Sequence of chain 1.A:
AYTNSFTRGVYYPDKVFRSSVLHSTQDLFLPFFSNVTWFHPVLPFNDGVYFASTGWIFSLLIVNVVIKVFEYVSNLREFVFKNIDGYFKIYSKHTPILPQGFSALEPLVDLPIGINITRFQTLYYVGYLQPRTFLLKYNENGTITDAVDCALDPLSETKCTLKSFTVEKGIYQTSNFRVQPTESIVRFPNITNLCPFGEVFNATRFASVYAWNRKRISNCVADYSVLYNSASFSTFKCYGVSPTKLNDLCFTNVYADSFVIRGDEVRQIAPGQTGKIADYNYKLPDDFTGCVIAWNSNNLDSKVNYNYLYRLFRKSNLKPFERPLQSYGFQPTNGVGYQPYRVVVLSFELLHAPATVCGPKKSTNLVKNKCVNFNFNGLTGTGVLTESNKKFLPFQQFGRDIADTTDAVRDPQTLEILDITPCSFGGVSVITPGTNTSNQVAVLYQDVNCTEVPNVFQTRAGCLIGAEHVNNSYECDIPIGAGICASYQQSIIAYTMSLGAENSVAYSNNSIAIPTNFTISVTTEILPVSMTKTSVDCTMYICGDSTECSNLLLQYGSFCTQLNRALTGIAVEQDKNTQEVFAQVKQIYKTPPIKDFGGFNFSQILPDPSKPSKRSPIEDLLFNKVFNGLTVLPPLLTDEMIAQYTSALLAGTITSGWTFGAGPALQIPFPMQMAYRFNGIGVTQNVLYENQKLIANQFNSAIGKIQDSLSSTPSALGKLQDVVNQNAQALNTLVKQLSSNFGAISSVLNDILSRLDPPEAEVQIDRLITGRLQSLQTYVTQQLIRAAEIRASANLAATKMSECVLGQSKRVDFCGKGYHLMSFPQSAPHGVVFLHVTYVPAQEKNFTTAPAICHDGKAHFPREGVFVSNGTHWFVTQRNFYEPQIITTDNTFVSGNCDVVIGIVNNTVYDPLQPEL

Binding-site contacts:
Ligand atom C2 contacts residue ASN1134 of chain 1.A at 2.5 Å.
Ligand atom N2 contacts residue ASN1134 of chain 1.A at 3.0 Å (h-bond).
Ligand atom C7 contacts residue ASN1134 of chain 1.A at 3.4 Å.
Ligand atom O5 contacts residue ASN1134 of chain 1.A at 2.4 Å (h-bond).
Ligand atom C4 contacts residue ASN1134 of chain 1.A at 4.3 Å.
Ligand atom C3 contacts residue ASN1134 of chain 1.A at 3.9 Å.
Ligand atom C1 contacts residue ASN1134 of chain 1.A at 1.5 Å.
Ligand atom C5 contacts residue ASN1134 of chain 1.A at 3.8 Å.
Ligand atom C8 contacts residue ASN1134 of chain 1.A at 3.8 Å.
Ligand atom O7 contacts residue ASN1134 of chain 1.A at 3.4 Å (h-bond).

A protein and the small-molecule ligand that binds it are described below.
Small molecule (SMILES): CC(=O)N[C@H]1[C@H](O[C@H]2[C@H](O)[C@@H](NC(C)=O)CO[C@@H]2CO)O[C@H](CO)[C@@H](O)[C@@H]1O